Binding-site contacts:
Ligand atom O5 contacts residue TRP137 of chain 3.A at 3.6 Å.
Ligand atom O3 contacts residue TRP16 of chain 3.A at 3.5 Å (h-bond).
Ligand atom O5 contacts residue HIS54 of chain 3.A at 2.8 Å (h-bond).
Ligand atom C5 contacts residue HIS54 of chain 3.A at 3.5 Å.
Ligand atom O1 contacts residue HIS220 of chain 3.A at 3.3 Å (h-bond).
Ligand atom C1 contacts residue PHE26 of chain 1.A at 3.4 Å (hydrophobic).
Ligand atom O1 contacts residue PHE26 of chain 1.A at 3.7 Å.
Ligand atom C4 contacts residue MN1 of chain 3.D at 3.4 Å.
Ligand atom O1 contacts residue MN1 of chain 3.C at 3.5 Å.
Ligand atom C5 contacts residue GLU181 of chain 3.A at 4.0 Å.
Ligand atom C2 contacts residue GLU181 of chain 3.A at 3.7 Å.
Ligand atom O2 contacts residue ASP287 of chain 3.A at 3.0 Å (salt-bridge).
Ligand atom C4 contacts residue TRP137 of chain 3.A at 3.7 Å (hydrophobic).
Ligand atom O2 contacts residue MN1 of chain 3.D at 2.3 Å.
Ligand atom C4 contacts residue GLU181 of chain 3.A at 3.3 Å.
Ligand atom C2 contacts residue HIS220 of chain 3.A at 3.8 Å.
Ligand atom O2 contacts residue GLU217 of chain 3.A at 3.0 Å (salt-bridge).
Ligand atom O4 contacts residue ASP287 of chain 3.A at 3.1 Å (salt-bridge).
Ligand atom O1 contacts residue TRP137 of chain 3.A at 3.6 Å.
Ligand atom O4 contacts residue GLU181 of chain 3.A at 2.5 Å (salt-bridge).
Ligand atom O3 contacts residue MN1 of chain 3.D at 3.7 Å.
Ligand atom O3 contacts residue ASP287 of chain 3.A at 2.8 Å (salt-bridge).
Ligand atom C4 contacts residue ASP287 of chain 3.A at 3.9 Å.
Ligand atom C5 contacts residue TRP137 of chain 3.A at 3.9 Å (hydrophobic).
Ligand atom O2 contacts residue HIS220 of chain 3.A at 3.2 Å.
Ligand atom O4 contacts residue MN1 of chain 3.D at 2.3 Å.
Ligand atom C2 contacts residue MN1 of chain 3.D at 3.4 Å.
Ligand atom C3 contacts residue ASP287 of chain 3.A at 3.6 Å.
Ligand atom C3 contacts residue MN1 of chain 3.D at 3.6 Å.
Ligand atom C2 contacts residue ASP287 of chain 3.A at 3.9 Å.
Ligand atom O1 contacts residue LYS183 of chain 3.A at 3.0 Å (salt-bridge).
Ligand atom O2 contacts residue GLU181 of chain 3.A at 3.0 Å (salt-bridge).
Ligand atom C1 contacts residue TRP137 of chain 3.A at 3.6 Å (hydrophobic).
Ligand atom O4 contacts residue ASP245 of chain 3.A at 3.3 Å (salt-bridge).
Ligand atom C3 contacts residue TRP137 of chain 3.A at 3.7 Å (hydrophobic).
Ligand atom O5 contacts residue PHE94 of chain 3.A at 3.7 Å.
Ligand atom O1 contacts residue ASP255 of chain 3.A at 3.4 Å (salt-bridge).
Ligand atom O2 contacts residue MN1 of chain 3.C at 3.8 Å.
Ligand atom C2 contacts residue TRP137 of chain 3.A at 3.6 Å (hydrophobic).
Ligand atom C1 contacts residue LYS183 of chain 3.A at 4.1 Å.

A protein and the small-molecule ligand that binds it are described below.
Small molecule (SMILES): OC[C@@H](O)C(O)[C@@H](O)CO

Sequence of chain 3.A:
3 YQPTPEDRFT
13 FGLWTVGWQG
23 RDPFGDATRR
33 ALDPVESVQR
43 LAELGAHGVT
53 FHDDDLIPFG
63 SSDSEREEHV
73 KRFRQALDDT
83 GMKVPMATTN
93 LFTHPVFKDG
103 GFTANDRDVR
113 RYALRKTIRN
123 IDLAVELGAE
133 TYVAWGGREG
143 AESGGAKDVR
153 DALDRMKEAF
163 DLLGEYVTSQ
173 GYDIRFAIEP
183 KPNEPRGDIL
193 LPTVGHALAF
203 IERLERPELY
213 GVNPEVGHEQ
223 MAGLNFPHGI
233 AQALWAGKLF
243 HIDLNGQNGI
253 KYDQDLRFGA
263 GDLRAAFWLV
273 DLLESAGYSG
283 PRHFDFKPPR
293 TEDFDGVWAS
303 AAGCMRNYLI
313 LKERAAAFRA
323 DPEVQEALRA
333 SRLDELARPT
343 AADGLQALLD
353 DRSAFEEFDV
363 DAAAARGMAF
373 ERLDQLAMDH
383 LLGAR

Sequence of chain 1.A:
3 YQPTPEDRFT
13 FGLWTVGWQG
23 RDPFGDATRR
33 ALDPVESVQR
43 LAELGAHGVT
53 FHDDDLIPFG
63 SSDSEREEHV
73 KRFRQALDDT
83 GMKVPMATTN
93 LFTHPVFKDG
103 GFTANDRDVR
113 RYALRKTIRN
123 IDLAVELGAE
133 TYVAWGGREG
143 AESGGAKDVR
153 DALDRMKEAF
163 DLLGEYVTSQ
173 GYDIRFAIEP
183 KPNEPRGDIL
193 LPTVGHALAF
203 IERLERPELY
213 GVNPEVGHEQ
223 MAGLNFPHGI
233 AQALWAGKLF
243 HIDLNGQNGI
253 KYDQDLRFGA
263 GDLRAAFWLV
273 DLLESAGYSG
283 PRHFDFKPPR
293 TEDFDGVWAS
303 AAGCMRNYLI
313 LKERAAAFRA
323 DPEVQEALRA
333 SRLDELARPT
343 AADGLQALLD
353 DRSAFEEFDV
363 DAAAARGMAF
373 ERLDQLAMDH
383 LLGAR